Sequence of chain 1.A:
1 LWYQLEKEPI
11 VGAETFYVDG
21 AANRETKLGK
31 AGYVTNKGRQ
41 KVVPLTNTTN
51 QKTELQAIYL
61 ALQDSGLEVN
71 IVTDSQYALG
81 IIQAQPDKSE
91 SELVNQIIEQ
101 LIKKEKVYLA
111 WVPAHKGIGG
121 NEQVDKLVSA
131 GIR

A protein and the small-molecule ligand that binds it are described below.
Small molecule (SMILES): O=C(O)Cc1cc(=O)oc2c(O)c(O)ccc12

Binding-site contacts:
Ligand atom O3 contacts residue ASP74 of chain 1.A at 3.0 Å (salt-bridge).
Ligand atom O3 contacts residue MN1 of chain 1.D at 2.5 Å.
Ligand atom C4 contacts residue MN1 of chain 1.C at 2.9 Å.
Ligand atom O4 contacts residue ASP74 of chain 1.A at 3.2 Å (salt-bridge).
Ligand atom O4 contacts residue GLU54 of chain 1.A at 3.4 Å (salt-bridge).
Ligand atom C2 contacts residue MN1 of chain 1.C at 4.2 Å.
Ligand atom O1 contacts residue GLU54 of chain 1.A at 3.6 Å (salt-bridge).
Ligand atom O4 contacts residue MN1 of chain 1.D at 3.7 Å.
Ligand atom C6 contacts residue ALA114 of chain 1.A at 4.1 Å (hydrophobic).
Ligand atom C2 contacts residue ASP74 of chain 1.A at 3.9 Å.
Ligand atom C1 contacts residue ALA114 of chain 1.A at 4.0 Å (hydrophobic).
Ligand atom C4 contacts residue ASP125 of chain 1.A at 4.1 Å.
Ligand atom C3 contacts residue MN1 of chain 1.C at 2.8 Å.
Ligand atom C7 contacts residue ASP74 of chain 1.A at 3.3 Å.
Ligand atom O2 contacts residue ASP125 of chain 1.A at 2.9 Å (salt-bridge).
Ligand atom O3 contacts residue GLU54 of chain 1.A at 3.1 Å (salt-bridge).
Ligand atom O1 contacts residue GLY20 of chain 1.A at 4.0 Å.
Ligand atom C2 contacts residue ALA114 of chain 1.A at 3.9 Å (hydrophobic).
Ligand atom C3 contacts residue ASP74 of chain 1.A at 3.7 Å.
Ligand atom O4 contacts residue SER75 of chain 1.A at 3.3 Å.
Ligand atom C2 contacts residue GLU54 of chain 1.A at 4.1 Å.
Ligand atom O5 contacts residue ALA114 of chain 1.A at 4.0 Å.
Ligand atom C4 contacts residue ALA114 of chain 1.A at 4.1 Å (hydrophobic).
Ligand atom O1 contacts residue ASP19 of chain 1.A at 3.0 Å (salt-bridge).
Ligand atom C2 contacts residue MN1 of chain 1.D at 3.1 Å.
Ligand atom C7 contacts residue GLU54 of chain 1.A at 3.6 Å.
Ligand atom C5 contacts residue ALA114 of chain 1.A at 4.2 Å (hydrophobic).
Ligand atom O1 contacts residue ASP74 of chain 1.A at 3.1 Å (salt-bridge).
Ligand atom O1 contacts residue MN1 of chain 1.C at 2.0 Å.
Ligand atom C5 contacts residue HIS115 of chain 1.A at 3.1 Å.
Ligand atom O1 contacts residue ASP125 of chain 1.A at 4.1 Å.
Ligand atom C6 contacts residue HIS115 of chain 1.A at 4.2 Å.
Ligand atom C4 contacts residue HIS115 of chain 1.A at 3.1 Å.
Ligand atom C5 contacts residue MN1 of chain 1.C at 4.2 Å.
Ligand atom O1 contacts residue MN1 of chain 1.D at 2.1 Å.
Ligand atom O2 contacts residue MN1 of chain 1.C at 2.2 Å.
Ligand atom C3 contacts residue ALA114 of chain 1.A at 4.0 Å (hydrophobic).
Ligand atom O2 contacts residue HIS115 of chain 1.A at 2.5 Å (h-bond).
Ligand atom C3 contacts residue MN1 of chain 1.D at 3.0 Å.
Ligand atom C7 contacts residue MN1 of chain 1.D at 3.5 Å.